This small molecule binds to this protein.
Small molecule (SMILES): NC(=O)[C@H]1CCCC[C@H]1NC(=O)C1(NC(=O)[C@H](Cc2ccc(OP(=O)(O)O)cc2)NC(=O)OCc2cccc(N)c2)CCCCC1

Binding-site contacts:
Ligand atom C13 contacts residue HIS51 of chain 1.G at 3.2 Å.
Ligand atom C16 contacts residue HIS51 of chain 1.G at 3.6 Å.
Ligand atom C5 contacts residue ARG11 of chain 1.G at 3.5 Å.
Ligand atom C21 contacts residue HIS51 of chain 1.G at 3.5 Å.
Ligand atom C10 contacts residue ARG11 of chain 1.G at 3.6 Å.
Ligand atom C2 contacts residue ARG11 of chain 1.G at 3.6 Å.
Ligand atom N28 contacts residue HIS51 of chain 1.G at 2.9 Å (h-bond).
Ligand atom C30 contacts residue PHE52 of chain 1.G at 3.5 Å (hydrophobic).
Ligand atom O26 contacts residue SER34 of chain 1.G at 2.8 Å (h-bond).
Ligand atom N1 contacts residue SER34 of chain 1.G at 3.6 Å.
Ligand atom P24 contacts residue SER34 of chain 1.G at 3.6 Å.
Ligand atom N45 contacts residue LYS53 of chain 1.G at 2.9 Å (salt-bridge).
Ligand atom C20 contacts residue LYS53 of chain 1.G at 3.7 Å.
Ligand atom C15 contacts residue LYS53 of chain 1.G at 3.6 Å.
Ligand atom O25 contacts residue SER40 of chain 1.G at 2.6 Å (h-bond).
Ligand atom O25 contacts residue SER32 of chain 1.G at 3.0 Å (h-bond).
Ligand atom N45 contacts residue LEU55 of chain 1.G at 3.2 Å.
Ligand atom O25 contacts residue ARG30 of chain 1.G at 2.7 Å (salt-bridge).
Ligand atom C16 contacts residue LYS53 of chain 1.G at 3.5 Å.
Ligand atom O23 contacts residue SER34 of chain 1.G at 3.2 Å (h-bond).
Ligand atom O46 contacts residue PHE52 of chain 1.G at 3.4 Å.
Ligand atom C7 contacts residue ARG11 of chain 1.G at 3.0 Å.
Ligand atom C17 contacts residue SER40 of chain 1.G at 3.7 Å.
Ligand atom C42 contacts residue LEU64 of chain 1.G at 3.4 Å (hydrophobic).
Ligand atom C43 contacts residue TRP65 of chain 1.G at 3.6 Å (hydrophobic).
Ligand atom C42 contacts residue TRP65 of chain 1.G at 3.7 Å (hydrophobic).
Ligand atom C31 contacts residue GLN50 of chain 1.G at 3.5 Å.
Ligand atom N45 contacts residue LEU64 of chain 1.G at 3.0 Å (h-bond).
Ligand atom C38 contacts residue TRP65 of chain 1.G at 3.6 Å (hydrophobic).
Ligand atom C14 contacts residue HIS51 of chain 1.G at 3.5 Å.
Ligand atom O27 contacts residue ARG11 of chain 1.G at 2.8 Å (salt-bridge).
Ligand atom O26 contacts residue SER32 of chain 1.G at 3.2 Å (h-bond).
Ligand atom O27 contacts residue ARG30 of chain 1.G at 2.8 Å (salt-bridge).
Ligand atom C6 contacts residue ARG11 of chain 1.G at 3.1 Å.
Ligand atom P24 contacts residue SER32 of chain 1.G at 3.5 Å.
Ligand atom C14 contacts residue LYS53 of chain 1.G at 3.5 Å.
Ligand atom P24 contacts residue ARG30 of chain 1.G at 3.4 Å.
Ligand atom O11 contacts residue ARG11 of chain 1.G at 2.7 Å (salt-bridge).
Ligand atom C44 contacts residue LYS53 of chain 1.G at 3.7 Å.
Ligand atom O46 contacts residue LYS53 of chain 1.G at 2.9 Å (salt-bridge).

Sequence of chain 1.G:
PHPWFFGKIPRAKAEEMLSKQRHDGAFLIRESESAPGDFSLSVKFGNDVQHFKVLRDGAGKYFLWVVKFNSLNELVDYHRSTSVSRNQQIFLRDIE